Sequence of chain 1.B:
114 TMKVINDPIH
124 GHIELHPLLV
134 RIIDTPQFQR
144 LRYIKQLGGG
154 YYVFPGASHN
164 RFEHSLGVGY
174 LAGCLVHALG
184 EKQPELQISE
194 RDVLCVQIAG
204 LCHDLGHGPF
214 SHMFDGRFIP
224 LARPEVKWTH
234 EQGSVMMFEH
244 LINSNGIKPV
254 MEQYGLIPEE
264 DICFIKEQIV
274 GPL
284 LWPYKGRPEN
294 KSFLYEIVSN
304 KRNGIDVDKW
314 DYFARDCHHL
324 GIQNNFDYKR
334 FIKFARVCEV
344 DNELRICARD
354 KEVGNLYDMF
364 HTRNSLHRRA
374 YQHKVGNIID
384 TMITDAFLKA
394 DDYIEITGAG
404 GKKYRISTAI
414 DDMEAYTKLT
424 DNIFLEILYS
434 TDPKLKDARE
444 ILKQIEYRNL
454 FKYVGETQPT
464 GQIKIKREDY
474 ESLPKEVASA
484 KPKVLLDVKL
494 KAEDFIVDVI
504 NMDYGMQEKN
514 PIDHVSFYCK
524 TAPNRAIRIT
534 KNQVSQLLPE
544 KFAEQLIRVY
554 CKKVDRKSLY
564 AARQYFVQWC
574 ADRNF

Sequence of chain 1.D:
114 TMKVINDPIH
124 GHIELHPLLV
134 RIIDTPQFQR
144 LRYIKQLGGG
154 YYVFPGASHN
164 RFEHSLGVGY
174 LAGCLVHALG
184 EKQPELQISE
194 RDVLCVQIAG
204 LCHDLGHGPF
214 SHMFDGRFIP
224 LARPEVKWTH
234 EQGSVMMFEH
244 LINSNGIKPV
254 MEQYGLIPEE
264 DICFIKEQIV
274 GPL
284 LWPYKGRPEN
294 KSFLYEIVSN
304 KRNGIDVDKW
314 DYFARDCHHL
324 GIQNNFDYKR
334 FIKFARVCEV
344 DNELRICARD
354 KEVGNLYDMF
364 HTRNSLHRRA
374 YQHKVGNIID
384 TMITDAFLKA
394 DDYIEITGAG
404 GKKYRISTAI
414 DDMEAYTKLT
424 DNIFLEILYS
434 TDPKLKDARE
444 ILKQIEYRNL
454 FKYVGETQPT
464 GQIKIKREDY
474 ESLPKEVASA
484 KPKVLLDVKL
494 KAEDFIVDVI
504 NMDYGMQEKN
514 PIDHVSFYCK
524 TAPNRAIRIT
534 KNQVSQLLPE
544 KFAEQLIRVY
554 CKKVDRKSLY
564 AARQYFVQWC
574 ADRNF

This protein binds this small molecule.
Small molecule (SMILES): Nc1ncnc2c1ncn2[C@H]1C[C@H](O)[C@@H](CO[P](=O)(O)O[P](=O)(O)OP(=O)(O)O)O1

Binding-site contacts:
Ligand atom PG contacts residue MG1 of chain 1.U at 2.2 Å.
Ligand atom O2G contacts residue ARG352 of chain 1.B at 3.6 Å (salt-bridge).
Ligand atom O4' contacts residue ASN119 of chain 1.C at 3.3 Å.
Ligand atom O3' contacts residue ASN119 of chain 1.C at 3.7 Å.
Ligand atom O2G contacts residue MG1 of chain 1.U at 3.0 Å.
Ligand atom O3A contacts residue MG1 of chain 1.U at 3.5 Å.
Ligand atom N3 contacts residue PHE157 of chain 1.D at 3.6 Å.
Ligand atom O2G contacts residue LYS523 of chain 1.B at 3.8 Å.
Ligand atom O1G contacts residue MG1 of chain 1.U at 1.9 Å.
Ligand atom PB contacts residue MG1 of chain 1.U at 2.3 Å.
Ligand atom O3G contacts residue ARG352 of chain 1.B at 3.7 Å.
Ligand atom C2' contacts residue VAL156 of chain 1.D at 3.8 Å (hydrophobic).
Ligand atom O3' contacts residue GTP1 of chain 1.P at 3.6 Å (h-bond).
Ligand atom PA contacts residue LYS354 of chain 1.B at 3.4 Å.
Ligand atom PB contacts residue GTP1 of chain 1.P at 3.7 Å.
Ligand atom N6 contacts residue ARG372 of chain 1.D at 3.3 Å.
Ligand atom C6 contacts residue ARG333 of chain 1.B at 3.7 Å.
Ligand atom O3A contacts residue GTP1 of chain 1.P at 3.7 Å.
Ligand atom C3' contacts residue GTP1 of chain 1.P at 3.4 Å.
Ligand atom O2A contacts residue HIS376 of chain 1.D at 3.0 Å (h-bond).
Ligand atom C4 contacts residue PHE157 of chain 1.D at 3.8 Å (hydrophobic).
Ligand atom C4' contacts residue GTP1 of chain 1.P at 3.7 Å.
Ligand atom O2B contacts residue MG1 of chain 1.U at 3.4 Å.
Ligand atom O3G contacts residue MG1 of chain 1.U at 3.6 Å.
Ligand atom O3B contacts residue GTP1 of chain 1.P at 3.7 Å.
Ligand atom O1B contacts residue GTP1 of chain 1.P at 2.7 Å (h-bond).
Ligand atom N6 contacts residue ARG333 of chain 1.B at 3.6 Å (salt-bridge).
Ligand atom N7 contacts residue ARG333 of chain 1.B at 3.3 Å (salt-bridge).
Ligand atom O1G contacts residue GTP1 of chain 1.P at 3.2 Å (h-bond).
Ligand atom O3' contacts residue VAL156 of chain 1.D at 3.0 Å (h-bond).
Ligand atom N9 contacts residue PHE157 of chain 1.D at 3.7 Å.
Ligand atom C1' contacts residue PHE157 of chain 1.D at 3.6 Å (hydrophobic).
Ligand atom O1A contacts residue LYS354 of chain 1.B at 2.3 Å (salt-bridge).
Ligand atom O1A contacts residue ARG333 of chain 1.B at 3.4 Å (salt-bridge).
Ligand atom C5 contacts residue ARG333 of chain 1.B at 3.7 Å.
Ligand atom O1B contacts residue MG1 of chain 1.U at 1.9 Å.
Ligand atom O3A contacts residue LYS354 of chain 1.B at 3.7 Å.
Ligand atom O3G contacts residue LYS354 of chain 1.B at 3.0 Å (salt-bridge).
Ligand atom O2B contacts residue HIS376 of chain 1.D at 3.0 Å.
Ligand atom O3B contacts residue MG1 of chain 1.U at 1.9 Å.

Sequence of chain 1.C:
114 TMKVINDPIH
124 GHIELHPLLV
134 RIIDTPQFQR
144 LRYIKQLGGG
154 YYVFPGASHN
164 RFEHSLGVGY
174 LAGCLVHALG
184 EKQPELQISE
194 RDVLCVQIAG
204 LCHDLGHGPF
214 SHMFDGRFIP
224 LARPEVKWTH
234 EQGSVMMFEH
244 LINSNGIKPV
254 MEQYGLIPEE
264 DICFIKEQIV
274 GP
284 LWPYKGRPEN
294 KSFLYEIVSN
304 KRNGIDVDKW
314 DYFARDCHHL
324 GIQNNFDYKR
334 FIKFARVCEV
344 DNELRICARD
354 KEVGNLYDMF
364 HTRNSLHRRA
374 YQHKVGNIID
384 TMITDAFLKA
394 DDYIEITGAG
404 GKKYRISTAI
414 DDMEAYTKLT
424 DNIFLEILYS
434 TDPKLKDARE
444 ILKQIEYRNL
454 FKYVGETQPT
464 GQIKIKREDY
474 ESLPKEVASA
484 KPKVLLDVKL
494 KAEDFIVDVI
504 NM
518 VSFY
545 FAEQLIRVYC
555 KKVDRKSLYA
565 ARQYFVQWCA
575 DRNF